Binding-site contacts:
Ligand atom N3 contacts residue LEU69 of chain 1.A at 3.8 Å.
Ligand atom N1 contacts residue ALA73 of chain 1.A at 4.1 Å.
Ligand atom C6 contacts residue GLU62 of chain 1.A at 3.9 Å.
Ligand atom C2 contacts residue GLN56 of chain 1.A at 4.1 Å.
Ligand atom N3 contacts residue ASN94 of chain 1.A at 3.6 Å (h-bond).
Ligand atom O2 contacts residue GLY55 of chain 1.A at 4.2 Å.
Ligand atom C5 contacts residue ASP57 of chain 1.A at 3.4 Å.
Ligand atom C5 contacts residue GLU62 of chain 1.A at 3.0 Å.
Ligand atom C4 contacts residue ASP57 of chain 1.A at 3.0 Å.
Ligand atom C5 contacts residue LEU69 of chain 1.A at 4.1 Å (hydrophobic).
Ligand atom N3 contacts residue ASP57 of chain 1.A at 2.8 Å (salt-bridge).
Ligand atom O2 contacts residue GLN56 of chain 1.A at 3.2 Å (h-bond).
Ligand atom C5 contacts residue PRO58 of chain 1.A at 4.2 Å (hydrophobic).
Ligand atom O4 contacts residue ILE68 of chain 1.A at 3.6 Å.
Ligand atom O4 contacts residue GLU62 of chain 1.A at 3.7 Å.
Ligand atom C4 contacts residue LEU69 of chain 1.A at 3.7 Å (hydrophobic).
Ligand atom C2 contacts residue HIS168 of chain 1.A at 3.4 Å.
Ligand atom C2 contacts residue ASP57 of chain 1.A at 2.9 Å.
Ligand atom C6 contacts residue LEU69 of chain 1.A at 4.5 Å (hydrophobic).
Ligand atom C4 contacts residue GLU62 of chain 1.A at 3.8 Å.
Ligand atom N1 contacts residue HIS168 of chain 1.A at 3.5 Å (h-bond).
Ligand atom C4 contacts residue ASN94 of chain 1.A at 4.1 Å.
Ligand atom C6 contacts residue ALA73 of chain 1.A at 3.9 Å (hydrophobic).
Ligand atom C5 contacts residue ALA59 of chain 1.A at 4.2 Å (hydrophobic).
Ligand atom C2 contacts residue LEU69 of chain 1.A at 4.1 Å (hydrophobic).
Ligand atom N3 contacts residue PRO58 of chain 1.A at 4.4 Å.
Ligand atom O4 contacts residue LEU69 of chain 1.A at 2.8 Å (h-bond).
Ligand atom O4 contacts residue PRO58 of chain 1.A at 3.8 Å.
Ligand atom C4 contacts residue PRO58 of chain 1.A at 3.9 Å (hydrophobic).
Ligand atom O2 contacts residue ASP57 of chain 1.A at 3.4 Å (salt-bridge).
Ligand atom N1 contacts residue LEU69 of chain 1.A at 4.5 Å.
Ligand atom O2 contacts residue HIS168 of chain 1.A at 2.5 Å (h-bond).
Ligand atom O4 contacts residue ASP57 of chain 1.A at 3.7 Å.
Ligand atom C6 contacts residue ASP57 of chain 1.A at 3.5 Å.
Ligand atom O4 contacts residue ASN94 of chain 1.A at 3.5 Å (h-bond).
Ligand atom N3 contacts residue GLN56 of chain 1.A at 4.1 Å.
Ligand atom N1 contacts residue ASP57 of chain 1.A at 3.3 Å (salt-bridge).

Sequence of chain 1.A:
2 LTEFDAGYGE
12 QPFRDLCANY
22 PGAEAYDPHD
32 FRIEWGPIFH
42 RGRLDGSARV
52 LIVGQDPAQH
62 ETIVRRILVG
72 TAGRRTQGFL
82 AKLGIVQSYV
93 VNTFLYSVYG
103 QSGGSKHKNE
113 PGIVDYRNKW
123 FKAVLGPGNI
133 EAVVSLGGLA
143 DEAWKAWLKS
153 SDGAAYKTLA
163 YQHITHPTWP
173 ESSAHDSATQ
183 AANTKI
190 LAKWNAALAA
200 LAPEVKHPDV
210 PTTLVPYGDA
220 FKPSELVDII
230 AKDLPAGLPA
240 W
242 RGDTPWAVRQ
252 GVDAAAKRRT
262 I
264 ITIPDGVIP

The small molecule below binds the protein below.
Small molecule (SMILES): O=c1cc[nH]c(=O)[nH]1